Sequence of chain 1.H:
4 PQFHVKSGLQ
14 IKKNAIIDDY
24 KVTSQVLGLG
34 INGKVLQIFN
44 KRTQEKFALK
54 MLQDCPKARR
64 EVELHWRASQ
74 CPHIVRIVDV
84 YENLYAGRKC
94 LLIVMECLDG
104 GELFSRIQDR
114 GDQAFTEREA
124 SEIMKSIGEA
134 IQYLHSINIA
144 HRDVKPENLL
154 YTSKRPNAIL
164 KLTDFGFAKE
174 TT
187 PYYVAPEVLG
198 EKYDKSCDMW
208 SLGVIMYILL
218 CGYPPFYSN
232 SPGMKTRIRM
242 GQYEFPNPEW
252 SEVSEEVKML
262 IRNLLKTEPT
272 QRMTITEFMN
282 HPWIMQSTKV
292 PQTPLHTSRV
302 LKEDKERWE

Binding-site contacts:
Ligand atom O26 contacts residue LEU101 of chain 1.H at 2.8 Å (h-bond).
Ligand atom C10 contacts residue ALA51 of chain 1.H at 3.8 Å (hydrophobic).
Ligand atom C5 contacts residue VAL38 of chain 1.H at 3.7 Å (hydrophobic).
Ligand atom C7 contacts residue LEU153 of chain 1.H at 3.9 Å (hydrophobic).
Ligand atom N20 contacts residue ASP167 of chain 1.H at 3.6 Å (salt-bridge).
Ligand atom C4 contacts residue LEU101 of chain 1.H at 3.2 Å (hydrophobic).
Ligand atom C19 contacts residue ASP167 of chain 1.H at 3.6 Å.
Ligand atom N20 contacts residue MET98 of chain 1.H at 3.1 Å (h-bond).
Ligand atom N23 contacts residue LEU101 of chain 1.H at 3.0 Å (h-bond).
Ligand atom C6 contacts residue LYS53 of chain 1.H at 3.6 Å.
Ligand atom O26 contacts residue LEU30 of chain 1.H at 3.8 Å.
Ligand atom C12 contacts residue LEU101 of chain 1.H at 3.2 Å (hydrophobic).
Ligand atom N23 contacts residue GLU99 of chain 1.H at 3.3 Å (salt-bridge).
Ligand atom C1 contacts residue GLY104 of chain 1.H at 3.9 Å.
Ligand atom C16 contacts residue LEU153 of chain 1.H at 3.5 Å (hydrophobic).
Ligand atom C2 contacts residue ASP102 of chain 1.H at 3.9 Å.
Ligand atom C9 contacts residue LEU153 of chain 1.H at 3.8 Å (hydrophobic).
Ligand atom C18 contacts residue LEU153 of chain 1.H at 3.5 Å (hydrophobic).
Ligand atom N20 contacts residue THR166 of chain 1.H at 2.9 Å (h-bond).
Ligand atom C15 contacts residue LEU153 of chain 1.H at 3.9 Å (hydrophobic).
Ligand atom N23 contacts residue ALA51 of chain 1.H at 3.9 Å.
Ligand atom C7 contacts residue LEU30 of chain 1.H at 3.0 Å (hydrophobic).
Ligand atom C17 contacts residue LEU30 of chain 1.H at 3.4 Å (hydrophobic).
Ligand atom C19 contacts residue THR166 of chain 1.H at 3.1 Å.
Ligand atom N22 contacts residue ASP167 of chain 1.H at 3.5 Å.
Ligand atom C4 contacts residue ASP102 of chain 1.H at 3.6 Å.
Ligand atom C17 contacts residue LEU101 of chain 1.H at 3.9 Å (hydrophobic).
Ligand atom N25 contacts residue VAL38 of chain 1.H at 3.8 Å.
Ligand atom C6 contacts residue ASP167 of chain 1.H at 3.5 Å.
Ligand atom C13 contacts residue THR166 of chain 1.H at 3.7 Å.
Ligand atom C13 contacts residue VAL38 of chain 1.H at 3.6 Å (hydrophobic).
Ligand atom N23 contacts residue CYS100 of chain 1.H at 3.9 Å.
Ligand atom N22 contacts residue LYS53 of chain 1.H at 3.4 Å (salt-bridge).
Ligand atom N20 contacts residue HIS68 of chain 1.H at 3.9 Å.
Ligand atom N21 contacts residue LEU101 of chain 1.H at 3.2 Å (h-bond).
Ligand atom C10 contacts residue GLU99 of chain 1.H at 3.6 Å.
Ligand atom C9 contacts residue LEU30 of chain 1.H at 3.9 Å (hydrophobic).
Ligand atom C11 contacts residue LEU30 of chain 1.H at 3.6 Å (hydrophobic).
Ligand atom C12 contacts residue LEU30 of chain 1.H at 3.8 Å (hydrophobic).
Ligand atom N24 contacts residue THR166 of chain 1.H at 2.9 Å (h-bond).

A protein and the small-molecule ligand that binds it are described below.
Small molecule (SMILES): Nc1nccc(Nc2cc(-c3cc4ccccc4o3)c3[nH]ncc3c2)n1